The protein below binds the small molecule below.
Small molecule (SMILES): CC(C)[C@H](NC(=O)[C@H](CCCCN)NC(=O)[C@H](CCCN=C(N)N)NC(=O)[C@H](CCCCN)NC(=O)[C@H](CCCCN)NC(=O)[C@H](CCCCN)NC(=O)[C@@H]1CCCN1)C(=O)O

Binding-site contacts:
Ligand atom NZ contacts residue TRP162 of chain 1.C at 3.4 Å.
Ligand atom N contacts residue ASN119 of chain 1.C at 2.7 Å (h-bond).
Ligand atom O contacts residue ASN119 of chain 1.C at 2.9 Å (h-bond).
Ligand atom CA contacts residue ASN119 of chain 1.C at 3.0 Å.
Ligand atom O contacts residue ASN166 of chain 1.C at 3.3 Å (h-bond).
Ligand atom NZ contacts residue ASP123 of chain 1.C at 2.8 Å (salt-bridge).
Ligand atom C contacts residue ASN119 of chain 1.C at 3.3 Å.
Ligand atom O contacts residue SER36 of chain 1.C at 3.2 Å (h-bond).
Ligand atom CG contacts residue TRP115 of chain 1.C at 3.4 Å (hydrophobic).
Ligand atom CB contacts residue SER80 of chain 1.C at 3.5 Å.
Ligand atom CE contacts residue TRP162 of chain 1.C at 3.4 Å (hydrophobic).
Ligand atom CD contacts residue TRP73 of chain 1.C at 3.5 Å (hydrophobic).
Ligand atom NZ contacts residue GLY81 of chain 1.C at 2.9 Å (h-bond).
Ligand atom O contacts residue TRP162 of chain 1.C at 3.6 Å (h-bond).
Ligand atom CA contacts residue TRP115 of chain 1.C at 3.6 Å (hydrophobic).
Ligand atom CD contacts residue GLN112 of chain 1.C at 3.1 Å.
Ligand atom O contacts residue TRP73 of chain 1.C at 3.1 Å (h-bond).
Ligand atom NZ contacts residue THR86 of chain 1.C at 3.0 Å (h-bond).
Ligand atom N contacts residue ASN77 of chain 1.C at 2.9 Å (h-bond).
Ligand atom CB contacts residue SER80 of chain 1.C at 3.5 Å.
Ligand atom CD contacts residue ALA79 of chain 1.C at 3.5 Å (hydrophobic).
Ligand atom NH2 contacts residue ARG37 of chain 1.C at 2.4 Å (salt-bridge).
Ligand atom CD contacts residue GLY81 of chain 1.C at 3.3 Å.
Ligand atom CE contacts residue ASP123 of chain 1.C at 3.5 Å.
Ligand atom CG contacts residue ARG169 of chain 1.C at 3.6 Å.
Ligand atom CB contacts residue TRP115 of chain 1.C at 3.4 Å (hydrophobic).
Ligand atom NE contacts residue PRO41 of chain 1.C at 3.4 Å.
Ligand atom O contacts residue SER36 of chain 1.C at 3.4 Å (h-bond).
Ligand atom CB contacts residue ASN119 of chain 1.C at 3.3 Å.
Ligand atom CG contacts residue TRP73 of chain 1.C at 3.5 Å (hydrophobic).
Ligand atom NZ contacts residue GLN112 of chain 1.C at 3.0 Å (h-bond).
Ligand atom CB contacts residue ASN77 of chain 1.C at 3.6 Å.
Ligand atom O contacts residue ARG169 of chain 1.C at 2.8 Å (salt-bridge).
Ligand atom CD contacts residue SER80 of chain 1.C at 3.4 Å.
Ligand atom O contacts residue ASN77 of chain 1.C at 3.1 Å (h-bond).
Ligand atom NE contacts residue LEU35 of chain 1.C at 3.2 Å (h-bond).
Ligand atom CB contacts residue TRP73 of chain 1.C at 3.5 Å (hydrophobic).
Ligand atom CE contacts residue THR86 of chain 1.C at 3.5 Å.
Ligand atom O contacts residue GLY122 of chain 1.C at 3.4 Å.
Ligand atom O contacts residue TRP115 of chain 1.C at 2.9 Å (h-bond).

Sequence of chain 1.C:
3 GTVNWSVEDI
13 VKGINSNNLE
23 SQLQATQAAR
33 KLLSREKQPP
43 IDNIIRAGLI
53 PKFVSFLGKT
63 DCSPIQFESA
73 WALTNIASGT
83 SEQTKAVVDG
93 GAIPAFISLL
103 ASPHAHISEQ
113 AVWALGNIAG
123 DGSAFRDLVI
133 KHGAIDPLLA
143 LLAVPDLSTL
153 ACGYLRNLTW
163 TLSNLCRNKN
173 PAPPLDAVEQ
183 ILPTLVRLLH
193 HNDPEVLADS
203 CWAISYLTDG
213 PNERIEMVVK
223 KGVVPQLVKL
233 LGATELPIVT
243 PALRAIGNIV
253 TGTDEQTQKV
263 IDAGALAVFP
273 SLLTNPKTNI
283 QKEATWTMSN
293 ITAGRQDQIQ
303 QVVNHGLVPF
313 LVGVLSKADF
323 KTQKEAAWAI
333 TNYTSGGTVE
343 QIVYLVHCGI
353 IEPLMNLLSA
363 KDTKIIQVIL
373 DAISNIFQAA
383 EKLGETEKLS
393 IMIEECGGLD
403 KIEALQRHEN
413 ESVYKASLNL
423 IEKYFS